Sequence of chain 1.C:
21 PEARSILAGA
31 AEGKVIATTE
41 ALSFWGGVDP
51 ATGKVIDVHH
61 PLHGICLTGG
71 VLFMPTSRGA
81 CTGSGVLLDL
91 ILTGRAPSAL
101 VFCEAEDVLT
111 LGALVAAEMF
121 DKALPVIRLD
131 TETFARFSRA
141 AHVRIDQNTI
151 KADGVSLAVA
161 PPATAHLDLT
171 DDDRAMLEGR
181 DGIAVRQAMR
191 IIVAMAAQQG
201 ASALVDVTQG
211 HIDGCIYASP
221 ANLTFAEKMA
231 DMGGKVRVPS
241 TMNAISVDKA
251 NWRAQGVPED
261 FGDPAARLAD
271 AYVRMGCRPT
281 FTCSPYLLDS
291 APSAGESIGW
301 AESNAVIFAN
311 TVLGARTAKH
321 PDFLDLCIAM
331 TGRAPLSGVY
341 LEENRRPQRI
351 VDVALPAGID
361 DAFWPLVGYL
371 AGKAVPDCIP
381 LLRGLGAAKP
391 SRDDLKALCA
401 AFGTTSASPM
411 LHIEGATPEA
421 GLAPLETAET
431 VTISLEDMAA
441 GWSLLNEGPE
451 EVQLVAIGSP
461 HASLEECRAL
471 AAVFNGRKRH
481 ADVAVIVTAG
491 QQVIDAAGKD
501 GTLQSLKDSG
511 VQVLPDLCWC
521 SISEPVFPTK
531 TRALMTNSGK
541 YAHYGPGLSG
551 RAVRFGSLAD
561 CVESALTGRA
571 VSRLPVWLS

This protein binds this small molecule.
Small molecule (SMILES): O=C(O)[C@H]1NCC[C@H]1O

Binding-site contacts:
Ligand atom CG contacts residue TRP45 of chain 1.C at 3.9 Å (hydrophobic).
Ligand atom N contacts residue ASP213 of chain 1.C at 2.8 Å (salt-bridge).
Ligand atom CA contacts residue GLU302 of chain 1.C at 3.4 Å.
Ligand atom CB contacts residue LYS540 of chain 1.C at 3.7 Å.
Ligand atom O contacts residue ALA80 of chain 1.C at 3.4 Å.
Ligand atom CG contacts residue GLU302 of chain 1.C at 3.7 Å.
Ligand atom CG contacts residue THR82 of chain 1.C at 4.0 Å.
Ligand atom O2 contacts residue GLU302 of chain 1.C at 2.6 Å (salt-bridge).
Ligand atom OXT contacts residue SER303 of chain 1.C at 2.8 Å (h-bond).
Ligand atom CD contacts residue GLU302 of chain 1.C at 3.4 Å.
Ligand atom CA contacts residue ASP213 of chain 1.C at 3.9 Å.
Ligand atom CB contacts residue TRP45 of chain 1.C at 3.7 Å (hydrophobic).
Ligand atom CG contacts residue FES1 of chain 1.I at 3.1 Å.
Ligand atom CB contacts residue FES1 of chain 1.I at 3.2 Å.
Ligand atom CB contacts residue GLU302 of chain 1.C at 3.4 Å.
Ligand atom O contacts residue LYS540 of chain 1.C at 3.0 Å (salt-bridge).
Ligand atom CD contacts residue ASP213 of chain 1.C at 3.3 Å.
Ligand atom CA contacts residue THR82 of chain 1.C at 3.3 Å.
Ligand atom CA contacts residue ALA80 of chain 1.C at 3.5 Å (hydrophobic).
Ligand atom C contacts residue GLU302 of chain 1.C at 3.3 Å.
Ligand atom OXT contacts residue GLU302 of chain 1.C at 3.4 Å.
Ligand atom O2 contacts residue FES1 of chain 1.I at 2.4 Å.
Ligand atom CG contacts residue ILE216 of chain 1.C at 4.1 Å (hydrophobic).
Ligand atom CD contacts residue ASN243 of chain 1.C at 4.1 Å.
Ligand atom OXT contacts residue CYS81 of chain 1.C at 2.9 Å (h-bond).
Ligand atom OXT contacts residue ASP213 of chain 1.C at 3.9 Å.
Ligand atom O contacts residue SER303 of chain 1.C at 2.7 Å (h-bond).
Ligand atom N contacts residue GLU302 of chain 1.C at 2.8 Å (salt-bridge).
Ligand atom C contacts residue LYS540 of chain 1.C at 3.8 Å.
Ligand atom N contacts residue THR82 of chain 1.C at 2.9 Å (h-bond).
Ligand atom C contacts residue ALA80 of chain 1.C at 3.5 Å (hydrophobic).
Ligand atom OXT contacts residue ALA80 of chain 1.C at 3.5 Å.
Ligand atom O contacts residue GLU302 of chain 1.C at 3.6 Å.
Ligand atom O2 contacts residue CYS520 of chain 1.C at 4.0 Å.
Ligand atom O2 contacts residue LYS540 of chain 1.C at 2.5 Å (salt-bridge).
Ligand atom C contacts residue CYS81 of chain 1.C at 3.6 Å (hydrophobic).
Ligand atom CD contacts residue THR82 of chain 1.C at 3.2 Å.
Ligand atom C contacts residue SER303 of chain 1.C at 3.4 Å.
Ligand atom CG contacts residue CYS520 of chain 1.C at 3.7 Å (hydrophobic).
Ligand atom CD contacts residue ILE216 of chain 1.C at 4.1 Å (hydrophobic).